Sequence of chain 1.A:
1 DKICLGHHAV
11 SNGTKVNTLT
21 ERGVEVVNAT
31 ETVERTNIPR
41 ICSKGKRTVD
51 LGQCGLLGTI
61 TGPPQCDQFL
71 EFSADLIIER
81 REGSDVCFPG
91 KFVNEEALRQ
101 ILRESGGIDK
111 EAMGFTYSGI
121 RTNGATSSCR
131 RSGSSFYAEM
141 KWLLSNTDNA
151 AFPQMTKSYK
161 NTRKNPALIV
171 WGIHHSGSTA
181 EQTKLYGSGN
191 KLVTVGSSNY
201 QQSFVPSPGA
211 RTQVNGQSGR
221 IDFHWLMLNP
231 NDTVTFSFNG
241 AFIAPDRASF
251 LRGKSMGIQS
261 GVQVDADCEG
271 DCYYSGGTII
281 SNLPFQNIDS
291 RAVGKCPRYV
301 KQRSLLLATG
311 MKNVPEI

A small-molecule ligand and the protein it binds are described below.
Small molecule (SMILES): CC(=O)N[C@@H]1[C@@H](O)[C@H](O)[C@@H](CO)O[C@H]1O

Binding-site contacts:
Ligand atom C1 contacts residue ASN231 of chain 1.A at 2.9 Å.
Ligand atom C7 contacts residue ASN231 of chain 1.A at 3.2 Å.
Ligand atom O7 contacts residue ASN231 of chain 1.A at 3.3 Å (h-bond).
Ligand atom N2 contacts residue ASN231 of chain 1.A at 3.5 Å (h-bond).
Ligand atom C8 contacts residue ASN231 of chain 1.A at 3.7 Å.
Ligand atom O5 contacts residue ASN231 of chain 1.A at 3.4 Å (h-bond).
Ligand atom C8 contacts residue LYS160 of chain 1.A at 3.8 Å.
Ligand atom C2 contacts residue ASN231 of chain 1.A at 3.9 Å.
Ligand atom O7 contacts residue ASN161 of chain 1.A at 3.8 Å.